The small molecule below binds the protein below.
Small molecule (SMILES): CC(C)C[C@H](NC(=O)[C@H](CO)NC(=O)[C@H](CCCN=C(N)N)NC(=O)[C@H](Cc1ccc(O)cc1)NC(=O)[C@H](CC(C)C)NC(=O)[C@H](CCC(=O)O)NC(=O)[C@@H](NC(=O)[C@H](CCCN=C(N)N)NC(=O)[C@H](C)N)[C@@H](C)O)C(=O)O

Binding-site contacts:
Ligand atom NE contacts residue TYR67 of chain 1.A at 3.4 Å.
Ligand atom O contacts residue ASN77 of chain 1.A at 2.9 Å (h-bond).
Ligand atom N contacts residue TYR7 of chain 1.A at 3.2 Å (h-bond).
Ligand atom CB contacts residue TYR99 of chain 1.A at 3.4 Å (hydrophobic).
Ligand atom N contacts residue TYR171 of chain 1.A at 2.6 Å (h-bond).
Ligand atom CA contacts residue GLN70 of chain 1.A at 3.2 Å.
Ligand atom O contacts residue TRP147 of chain 1.A at 2.9 Å (h-bond).
Ligand atom NH2 contacts residue GLN70 of chain 1.A at 3.5 Å.
Ligand atom NH2 contacts residue TRP97 of chain 1.A at 3.4 Å.
Ligand atom O contacts residue LYS146 of chain 1.A at 3.0 Å (salt-bridge).
Ligand atom N contacts residue GLN70 of chain 1.A at 3.1 Å (h-bond).
Ligand atom N contacts residue TYR7 of chain 1.A at 3.4 Å (h-bond).
Ligand atom CZ contacts residue ASP9 of chain 1.A at 3.3 Å.
Ligand atom NE contacts residue TYR99 of chain 1.A at 3.3 Å (h-bond).
Ligand atom CA contacts residue TYR159 of chain 1.A at 3.5 Å (hydrophobic).
Ligand atom O contacts residue LYS66 of chain 1.A at 2.8 Å (salt-bridge).
Ligand atom NH1 contacts residue SER24 of chain 1.A at 3.2 Å (h-bond).
Ligand atom CD2 contacts residue GLN155 of chain 1.A at 3.4 Å.
Ligand atom NH1 contacts residue ASP9 of chain 1.A at 2.8 Å (salt-bridge).
Ligand atom N contacts residue TYR99 of chain 1.A at 3.0 Å (h-bond).
Ligand atom CZ contacts residue TRP97 of chain 1.A at 3.4 Å (hydrophobic).
Ligand atom NE contacts residue TRP97 of chain 1.A at 3.5 Å.
Ligand atom CA contacts residue TYR7 of chain 1.A at 3.2 Å (hydrophobic).
Ligand atom O contacts residue LYS80 of chain 1.A at 2.9 Å (salt-bridge).
Ligand atom NH2 contacts residue ASP9 of chain 1.A at 2.8 Å (salt-bridge).
Ligand atom O contacts residue TYR159 of chain 1.A at 2.8 Å (h-bond).
Ligand atom CD contacts residue TYR99 of chain 1.A at 3.3 Å (hydrophobic).
Ligand atom C contacts residue TYR7 of chain 1.A at 3.3 Å (hydrophobic).
Ligand atom CA contacts residue GLU63 of chain 1.A at 3.5 Å.
Ligand atom OXT contacts residue THR143 of chain 1.A at 2.8 Å (h-bond).
Ligand atom OG contacts residue LYS80 of chain 1.A at 3.0 Å (salt-bridge).
Ligand atom NH2 contacts residue ASP74 of chain 1.A at 3.4 Å (salt-bridge).
Ligand atom N contacts residue ASN77 of chain 1.A at 2.9 Å (h-bond).
Ligand atom OXT contacts residue TYR84 of chain 1.A at 2.7 Å (h-bond).
Ligand atom CG contacts residue GLU63 of chain 1.A at 3.2 Å.
Ligand atom CB contacts residue GLU63 of chain 1.A at 3.5 Å.
Ligand atom N contacts residue GLU63 of chain 1.A at 2.8 Å (salt-bridge).
Ligand atom CA contacts residue TYR171 of chain 1.A at 3.4 Å (hydrophobic).
Ligand atom CA contacts residue TYR99 of chain 1.A at 3.3 Å (hydrophobic).
Ligand atom O contacts residue GLN70 of chain 1.A at 3.4 Å (h-bond).

Sequence of chain 1.A:
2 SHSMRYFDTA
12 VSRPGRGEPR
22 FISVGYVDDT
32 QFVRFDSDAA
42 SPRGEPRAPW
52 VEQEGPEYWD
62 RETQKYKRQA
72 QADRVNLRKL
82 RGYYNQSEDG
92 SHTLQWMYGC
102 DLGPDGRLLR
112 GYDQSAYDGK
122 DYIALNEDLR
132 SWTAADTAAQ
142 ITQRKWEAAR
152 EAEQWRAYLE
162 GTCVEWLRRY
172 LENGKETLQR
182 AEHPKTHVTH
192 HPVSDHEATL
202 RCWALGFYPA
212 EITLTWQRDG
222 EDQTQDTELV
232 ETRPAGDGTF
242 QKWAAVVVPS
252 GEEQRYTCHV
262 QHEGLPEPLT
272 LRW